This protein binds this small molecule.
Small molecule (SMILES): C=C1CC[C@H](O)C/C1=C/C=C1\CCC[C@@]2(C)[C@H]1CC[C@@H]2[C@@](C)(O)CCCC(C)C

Binding-site contacts:
Ligand atom C20 contacts residue HIS182 of chain 1.A at 3.9 Å.
Ligand atom O24 contacts residue HIS182 of chain 1.A at 3.1 Å.
Ligand atom C25 contacts residue VAL111 of chain 1.A at 3.8 Å (hydrophobic).
Ligand atom C10 contacts residue SER152 of chain 1.A at 3.4 Å.
Ligand atom C19 contacts residue ILE148 of chain 1.A at 3.9 Å (hydrophobic).
Ligand atom C3 contacts residue SER152 of chain 1.A at 3.9 Å.
Ligand atom C2 contacts residue SER114 of chain 1.A at 3.6 Å.
Ligand atom C1 contacts residue TYR24 of chain 1.A at 3.7 Å (hydrophobic).
Ligand atom C3 contacts residue SER114 of chain 1.A at 3.9 Å.
Ligand atom C22 contacts residue HIS272 of chain 1.A at 3.5 Å.
Ligand atom C14 contacts residue VAL177 of chain 1.A at 3.9 Å (hydrophobic).
Ligand atom O9 contacts residue TYR24 of chain 1.A at 2.7 Å (h-bond).
Ligand atom C8 contacts residue SER114 of chain 1.A at 3.3 Å.
Ligand atom C5 contacts residue SER155 of chain 1.A at 3.5 Å.
Ligand atom C16 contacts residue TRP163 of chain 1.A at 3.5 Å (hydrophobic).
Ligand atom C25 contacts residue HIS272 of chain 1.A at 3.6 Å.
Ligand atom C28 contacts residue LEU279 of chain 1.A at 3.8 Å (hydrophobic).
Ligand atom C11 contacts residue TRP163 of chain 1.A at 4.0 Å (hydrophobic).
Ligand atom C22 contacts residue HIS182 of chain 1.A at 3.4 Å.
Ligand atom C6 contacts residue TYR28 of chain 1.A at 3.8 Å (hydrophobic).
Ligand atom C8 contacts residue ILE148 of chain 1.A at 3.9 Å (hydrophobic).
Ligand atom C6 contacts residue TYR24 of chain 1.A at 3.3 Å (hydrophobic).
Ligand atom C29 contacts residue VAL111 of chain 1.A at 3.8 Å (hydrophobic).
Ligand atom C4 contacts residue SER152 of chain 1.A at 3.7 Å.
Ligand atom C2 contacts residue SER152 of chain 1.A at 3.9 Å.
Ligand atom C6 contacts residue CYS165 of chain 1.A at 3.9 Å (hydrophobic).
Ligand atom C27 contacts residue LEU107 of chain 1.A at 3.8 Å (hydrophobic).
Ligand atom C6 contacts residue SER155 of chain 1.A at 3.5 Å.
Ligand atom C23 contacts residue HIS182 of chain 1.A at 3.7 Å.
Ligand atom C25 contacts residue HIS182 of chain 1.A at 3.9 Å.
Ligand atom C28 contacts residue TYR276 of chain 1.A at 3.9 Å (hydrophobic).
Ligand atom O9 contacts residue SER152 of chain 1.A at 3.4 Å.
Ligand atom O24 contacts residue VAL177 of chain 1.A at 3.3 Å.
Ligand atom C5 contacts residue CYS165 of chain 1.A at 3.4 Å (hydrophobic).
Ligand atom C23 contacts residue VAL111 of chain 1.A at 3.7 Å (hydrophobic).
Ligand atom C27 contacts residue ALA108 of chain 1.A at 3.9 Å (hydrophobic).
Ligand atom C7 contacts residue SER152 of chain 1.A at 3.6 Å.
Ligand atom O9 contacts residue SER155 of chain 1.A at 2.7 Å (h-bond).
Ligand atom C8 contacts residue LEU110 of chain 1.A at 3.7 Å (hydrophobic).
Ligand atom C21 contacts residue VAL111 of chain 1.A at 3.8 Å (hydrophobic).

Sequence of chain 1.A:
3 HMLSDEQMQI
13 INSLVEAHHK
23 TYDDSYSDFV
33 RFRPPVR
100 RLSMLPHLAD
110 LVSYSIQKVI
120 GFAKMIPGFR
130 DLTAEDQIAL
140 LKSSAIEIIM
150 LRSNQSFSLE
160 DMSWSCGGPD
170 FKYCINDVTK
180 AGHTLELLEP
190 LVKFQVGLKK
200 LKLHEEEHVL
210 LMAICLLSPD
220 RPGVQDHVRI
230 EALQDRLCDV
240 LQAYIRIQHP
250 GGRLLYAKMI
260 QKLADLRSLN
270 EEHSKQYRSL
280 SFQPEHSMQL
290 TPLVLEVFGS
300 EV